The small molecule below binds the protein below.
Small molecule (SMILES): CC(=O)N[C@@H]1[C@@H](O)[C@H](O)[C@@H](CO)O[C@H]1O

Sequence of chain 1.C:
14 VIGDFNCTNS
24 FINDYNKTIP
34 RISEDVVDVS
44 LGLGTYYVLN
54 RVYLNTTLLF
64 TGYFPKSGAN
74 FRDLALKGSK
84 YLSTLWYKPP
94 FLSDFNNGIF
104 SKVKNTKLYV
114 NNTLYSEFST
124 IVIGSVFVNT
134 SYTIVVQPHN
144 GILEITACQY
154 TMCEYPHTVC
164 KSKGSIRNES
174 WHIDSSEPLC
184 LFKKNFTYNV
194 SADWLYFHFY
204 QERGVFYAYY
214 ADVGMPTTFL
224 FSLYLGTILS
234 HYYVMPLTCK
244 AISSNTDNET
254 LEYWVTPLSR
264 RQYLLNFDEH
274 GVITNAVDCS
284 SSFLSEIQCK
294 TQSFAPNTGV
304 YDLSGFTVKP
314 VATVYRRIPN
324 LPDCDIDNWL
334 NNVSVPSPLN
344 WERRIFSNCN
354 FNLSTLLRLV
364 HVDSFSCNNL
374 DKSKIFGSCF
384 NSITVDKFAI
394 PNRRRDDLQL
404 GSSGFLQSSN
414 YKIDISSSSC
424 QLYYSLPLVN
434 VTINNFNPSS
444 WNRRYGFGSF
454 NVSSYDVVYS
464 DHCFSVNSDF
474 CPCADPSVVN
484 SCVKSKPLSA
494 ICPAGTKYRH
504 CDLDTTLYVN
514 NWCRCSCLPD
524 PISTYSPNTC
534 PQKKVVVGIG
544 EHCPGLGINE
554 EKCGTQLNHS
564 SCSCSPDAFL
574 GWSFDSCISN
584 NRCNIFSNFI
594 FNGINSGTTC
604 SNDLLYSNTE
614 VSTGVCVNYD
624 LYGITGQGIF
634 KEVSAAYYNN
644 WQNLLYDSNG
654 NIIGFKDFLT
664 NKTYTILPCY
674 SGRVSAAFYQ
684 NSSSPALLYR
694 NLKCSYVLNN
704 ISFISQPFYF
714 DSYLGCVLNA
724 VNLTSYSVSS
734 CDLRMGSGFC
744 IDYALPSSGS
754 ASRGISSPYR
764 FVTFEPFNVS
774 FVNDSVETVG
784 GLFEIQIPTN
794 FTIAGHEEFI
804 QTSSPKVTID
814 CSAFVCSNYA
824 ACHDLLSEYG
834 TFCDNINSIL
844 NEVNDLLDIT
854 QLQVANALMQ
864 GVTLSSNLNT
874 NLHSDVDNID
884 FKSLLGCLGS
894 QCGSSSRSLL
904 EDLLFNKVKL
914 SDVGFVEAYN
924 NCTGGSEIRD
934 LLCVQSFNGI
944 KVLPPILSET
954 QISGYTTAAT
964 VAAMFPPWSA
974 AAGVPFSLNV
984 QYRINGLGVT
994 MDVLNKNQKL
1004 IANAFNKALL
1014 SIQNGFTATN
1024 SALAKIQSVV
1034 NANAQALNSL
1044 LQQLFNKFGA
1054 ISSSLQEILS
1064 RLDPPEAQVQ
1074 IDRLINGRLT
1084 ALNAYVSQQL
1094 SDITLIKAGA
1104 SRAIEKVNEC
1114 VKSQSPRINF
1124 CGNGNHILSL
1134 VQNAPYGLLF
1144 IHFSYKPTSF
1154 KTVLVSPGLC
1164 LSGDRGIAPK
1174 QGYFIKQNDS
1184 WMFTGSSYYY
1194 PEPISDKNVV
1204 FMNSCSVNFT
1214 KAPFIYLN

Binding-site contacts:
Ligand atom O5 contacts residue ASN433 of chain 1.C at 2.4 Å (h-bond).
Ligand atom C7 contacts residue ASN433 of chain 1.C at 3.7 Å.
Ligand atom C2 contacts residue ASN433 of chain 1.C at 2.5 Å.
Ligand atom N2 contacts residue ASN433 of chain 1.C at 2.9 Å (h-bond).
Ligand atom C5 contacts residue ASN433 of chain 1.C at 3.7 Å.
Ligand atom C1 contacts residue ASN433 of chain 1.C at 1.4 Å.
Ligand atom C8 contacts residue VAL432 of chain 1.C at 4.4 Å (hydrophobic).
Ligand atom N2 contacts residue VAL432 of chain 1.C at 4.4 Å.
Ligand atom C4 contacts residue ASN433 of chain 1.C at 4.2 Å.
Ligand atom C3 contacts residue ASN433 of chain 1.C at 3.8 Å.
Ligand atom O7 contacts residue ASN433 of chain 1.C at 4.1 Å.